Binding-site contacts:
Ligand atom O2D contacts residue VAL251 of chain 1.A at 3.3 Å.
Ligand atom O2A contacts residue THR267 of chain 1.A at 3.2 Å (h-bond).
Ligand atom CHA contacts residue HIS255 of chain 1.A at 3.5 Å.
Ligand atom OB contacts residue HIS285 of chain 1.A at 2.5 Å (h-bond).
Ligand atom O2D contacts residue TYR211 of chain 1.A at 3.3 Å (h-bond).
Ligand atom OC contacts residue TYR258 of chain 1.A at 3.1 Å.
Ligand atom OC contacts residue ASP202 of chain 1.A at 2.9 Å (salt-bridge).
Ligand atom C4A contacts residue ILE203 of chain 1.A at 3.4 Å (hydrophobic).
Ligand atom CHA contacts residue TYR211 of chain 1.A at 3.3 Å (hydrophobic).
Ligand atom O2D contacts residue ARG249 of chain 1.A at 3.0 Å (salt-bridge).
Ligand atom NC contacts residue ASP202 of chain 1.A at 3.1 Å (salt-bridge).
Ligand atom C2B contacts residue TYR258 of chain 1.A at 3.0 Å (hydrophobic).
Ligand atom C1B contacts residue TYR258 of chain 1.A at 3.0 Å (hydrophobic).
Ligand atom CBB contacts residue MET169 of chain 1.A at 3.4 Å (hydrophobic).
Ligand atom O2A contacts residue SER269 of chain 1.A at 3.1 Å.
Ligand atom NB contacts residue TYR258 of chain 1.A at 3.5 Å (h-bond).
Ligand atom O1D contacts residue ILE20 of chain 1.A at 3.1 Å.
Ligand atom CMB contacts residue TYR258 of chain 1.A at 3.5 Å (hydrophobic).
Ligand atom C4D contacts residue HIS255 of chain 1.A at 3.4 Å.
Ligand atom C2A contacts residue HIS255 of chain 1.A at 3.5 Å.
Ligand atom CHD contacts residue PRO204 of chain 1.A at 3.5 Å (hydrophobic).
Ligand atom CAB contacts residue PHE198 of chain 1.A at 3.3 Å (hydrophobic).
Ligand atom CGD contacts residue ARG249 of chain 1.A at 3.1 Å.
Ligand atom C1A contacts residue HIS255 of chain 1.A at 3.1 Å.
Ligand atom ND contacts residue ASP202 of chain 1.A at 3.4 Å (salt-bridge).
Ligand atom CBA contacts residue HIS255 of chain 1.A at 3.3 Å.
Ligand atom O1D contacts residue ARG249 of chain 1.A at 2.6 Å (salt-bridge).
Ligand atom CAC contacts residue CYS15 of chain 1.A at 2.8 Å (hydrophobic).
Ligand atom NA contacts residue ASP202 of chain 1.A at 3.0 Å (salt-bridge).
Ligand atom CHB contacts residue ASP202 of chain 1.A at 3.2 Å.
Ligand atom NA contacts residue HIS255 of chain 1.A at 3.2 Å.
Ligand atom O2A contacts residue MET268 of chain 1.A at 3.3 Å.
Ligand atom NA contacts residue ILE203 of chain 1.A at 3.3 Å.
Ligand atom CBC contacts residue CYS15 of chain 1.A at 1.7 Å (hydrophobic).
Ligand atom CGD contacts residue VAL251 of chain 1.A at 3.4 Å (hydrophobic).
Ligand atom CHB contacts residue TYR258 of chain 1.A at 3.5 Å (hydrophobic).
Ligand atom O1A contacts residue HIS255 of chain 1.A at 3.2 Å (h-bond).
Ligand atom CGA contacts residue THR267 of chain 1.A at 3.0 Å.
Ligand atom CAD contacts residue TYR211 of chain 1.A at 3.0 Å (hydrophobic).
Ligand atom O1A contacts residue THR267 of chain 1.A at 2.6 Å (h-bond).

A small-molecule ligand and the protein it binds are described below.
Small molecule (SMILES): C=CC1=C(C)/C(=C/c2[nH]c(/C=C3\N=C(/C=C4\NC(=O)C(C)=C4C=C)C(C)=C3CCC(=O)O)c(CCC(=O)O)c2C)NC1=O

Sequence of chain 1.A:
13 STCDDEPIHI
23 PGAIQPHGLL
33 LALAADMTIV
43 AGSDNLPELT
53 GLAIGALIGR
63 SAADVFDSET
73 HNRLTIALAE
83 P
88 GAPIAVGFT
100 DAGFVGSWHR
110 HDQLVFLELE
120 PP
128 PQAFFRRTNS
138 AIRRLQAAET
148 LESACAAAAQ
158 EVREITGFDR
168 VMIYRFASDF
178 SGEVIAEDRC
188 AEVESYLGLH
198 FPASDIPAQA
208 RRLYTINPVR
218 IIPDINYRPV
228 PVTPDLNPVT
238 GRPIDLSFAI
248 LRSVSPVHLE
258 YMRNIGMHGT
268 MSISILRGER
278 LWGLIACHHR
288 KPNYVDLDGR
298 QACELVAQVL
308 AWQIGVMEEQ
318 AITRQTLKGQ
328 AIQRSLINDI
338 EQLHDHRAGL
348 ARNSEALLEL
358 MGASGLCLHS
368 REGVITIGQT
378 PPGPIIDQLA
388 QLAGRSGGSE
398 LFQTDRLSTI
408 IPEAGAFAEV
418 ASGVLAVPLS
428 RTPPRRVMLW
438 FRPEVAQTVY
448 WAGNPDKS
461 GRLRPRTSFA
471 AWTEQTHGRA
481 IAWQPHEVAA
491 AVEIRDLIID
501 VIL